Binding-site contacts:
Ligand atom C8 contacts residue ASN801 of chain 1.B at 4.0 Å.
Ligand atom O5 contacts residue SER803 of chain 1.B at 4.3 Å.
Ligand atom C5 contacts residue ASN801 of chain 1.B at 3.8 Å.
Ligand atom C1 contacts residue ASN801 of chain 1.B at 1.5 Å.
Ligand atom C1 contacts residue SER803 of chain 1.B at 3.5 Å.
Ligand atom C4 contacts residue ASN801 of chain 1.B at 4.4 Å.
Ligand atom N2 contacts residue SER803 of chain 1.B at 4.4 Å.
Ligand atom O7 contacts residue ASN801 of chain 1.B at 3.1 Å (h-bond).
Ligand atom C2 contacts residue ASN801 of chain 1.B at 2.5 Å.
Ligand atom C3 contacts residue ASN801 of chain 1.B at 3.9 Å.
Ligand atom O5 contacts residue ASN801 of chain 1.B at 2.4 Å (h-bond).
Ligand atom N2 contacts residue ASN801 of chain 1.B at 3.0 Å (h-bond).
Ligand atom C7 contacts residue ASN801 of chain 1.B at 3.2 Å.
Ligand atom C2 contacts residue SER803 of chain 1.B at 4.5 Å.

The protein below binds the small molecule below.
Small molecule (SMILES): CC(=O)N[C@H]1[C@H](O[C@H]2[C@H](O)[C@@H](NC(C)=O)CO[C@@H]2CO)O[C@H](CO)[C@@H](O)[C@@H]1O

Sequence of chain 1.B:
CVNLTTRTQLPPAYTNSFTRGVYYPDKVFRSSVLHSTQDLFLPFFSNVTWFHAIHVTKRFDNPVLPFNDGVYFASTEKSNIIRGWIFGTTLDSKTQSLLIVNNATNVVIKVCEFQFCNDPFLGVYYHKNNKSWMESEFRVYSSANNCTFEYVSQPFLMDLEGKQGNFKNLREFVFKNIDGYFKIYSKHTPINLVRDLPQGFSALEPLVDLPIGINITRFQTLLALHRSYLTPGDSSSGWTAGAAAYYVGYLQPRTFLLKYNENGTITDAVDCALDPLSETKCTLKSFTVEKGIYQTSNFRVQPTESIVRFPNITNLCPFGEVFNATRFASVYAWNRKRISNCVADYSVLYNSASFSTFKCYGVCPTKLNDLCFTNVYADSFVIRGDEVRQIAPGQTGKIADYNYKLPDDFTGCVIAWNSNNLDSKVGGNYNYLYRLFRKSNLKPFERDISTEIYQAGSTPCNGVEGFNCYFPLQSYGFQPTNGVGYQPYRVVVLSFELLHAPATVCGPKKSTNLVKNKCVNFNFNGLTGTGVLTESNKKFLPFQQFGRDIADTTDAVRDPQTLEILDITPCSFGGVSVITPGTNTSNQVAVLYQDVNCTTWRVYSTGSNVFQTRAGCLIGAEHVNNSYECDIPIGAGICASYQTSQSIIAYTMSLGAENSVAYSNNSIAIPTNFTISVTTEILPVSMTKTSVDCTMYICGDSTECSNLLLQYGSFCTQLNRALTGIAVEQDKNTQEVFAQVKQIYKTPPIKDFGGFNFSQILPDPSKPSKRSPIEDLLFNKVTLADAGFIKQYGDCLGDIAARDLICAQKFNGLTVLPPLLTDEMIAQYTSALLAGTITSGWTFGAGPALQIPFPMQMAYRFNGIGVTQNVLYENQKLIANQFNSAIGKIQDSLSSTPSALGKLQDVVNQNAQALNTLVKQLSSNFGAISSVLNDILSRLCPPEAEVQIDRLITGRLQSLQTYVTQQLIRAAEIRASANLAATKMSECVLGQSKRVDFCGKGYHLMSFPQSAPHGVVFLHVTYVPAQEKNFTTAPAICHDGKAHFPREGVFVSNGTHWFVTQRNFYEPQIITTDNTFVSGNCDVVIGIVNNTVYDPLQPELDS